A small-molecule ligand and the protein it binds are described below.
Small molecule (SMILES): Nc1nc2c(ncn2[C@@H]2O[C@H](CO[P](=O)(O)O[P](=O)(O)NP(=O)(O)O)[C@@H](O)[C@H]2O)c(=O)[nH]1

Sequence of chain 1.J:
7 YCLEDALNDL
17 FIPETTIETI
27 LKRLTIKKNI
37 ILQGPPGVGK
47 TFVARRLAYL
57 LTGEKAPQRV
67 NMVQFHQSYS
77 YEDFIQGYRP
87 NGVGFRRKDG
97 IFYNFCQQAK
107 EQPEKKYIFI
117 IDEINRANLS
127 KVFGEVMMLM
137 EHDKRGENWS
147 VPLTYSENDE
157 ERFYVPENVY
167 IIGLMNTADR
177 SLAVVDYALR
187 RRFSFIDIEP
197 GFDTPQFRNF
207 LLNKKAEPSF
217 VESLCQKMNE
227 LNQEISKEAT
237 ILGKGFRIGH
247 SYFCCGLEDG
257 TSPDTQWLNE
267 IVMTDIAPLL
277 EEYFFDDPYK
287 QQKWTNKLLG

Sequence of chain 1.I:
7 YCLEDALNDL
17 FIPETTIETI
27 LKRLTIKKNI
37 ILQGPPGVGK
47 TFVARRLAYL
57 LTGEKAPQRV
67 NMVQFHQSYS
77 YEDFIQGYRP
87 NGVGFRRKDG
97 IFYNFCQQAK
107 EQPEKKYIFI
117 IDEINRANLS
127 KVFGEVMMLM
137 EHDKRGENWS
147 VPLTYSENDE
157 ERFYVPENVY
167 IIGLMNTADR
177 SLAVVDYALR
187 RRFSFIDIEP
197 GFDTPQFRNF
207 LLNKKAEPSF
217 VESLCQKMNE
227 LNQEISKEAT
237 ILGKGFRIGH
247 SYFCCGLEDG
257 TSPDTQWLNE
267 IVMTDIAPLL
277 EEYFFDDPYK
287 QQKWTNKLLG

Binding-site contacts:
Ligand atom C4' contacts residue SER247 of chain 1.I at 3.1 Å.
Ligand atom N3B contacts residue ARG187 of chain 1.J at 3.4 Å (salt-bridge).
Ligand atom O1A contacts residue THR47 of chain 1.I at 2.7 Å (h-bond).
Ligand atom O1G contacts residue PRO42 of chain 1.I at 3.2 Å.
Ligand atom O2A contacts residue THR47 of chain 1.I at 3.3 Å.
Ligand atom O2G contacts residue ARG188 of chain 1.J at 2.6 Å (salt-bridge).
Ligand atom O2' contacts residue PHE48 of chain 1.I at 3.0 Å.
Ligand atom N1 contacts residue ASP15 of chain 1.I at 3.2 Å (salt-bridge).
Ligand atom C3' contacts residue ASP139 of chain 1.J at 3.2 Å.
Ligand atom O3G contacts residue MG1 of chain 1.AA at 2.0 Å.
Ligand atom O2B contacts residue THR47 of chain 1.I at 2.2 Å (h-bond).
Ligand atom O3G contacts residue GLU119 of chain 1.I at 3.2 Å (salt-bridge).
Ligand atom O3A contacts residue GLY45 of chain 1.I at 3.3 Å (h-bond).
Ligand atom O1G contacts residue LYS46 of chain 1.I at 2.5 Å (salt-bridge).
Ligand atom O2A contacts residue MG1 of chain 1.AA at 3.1 Å.
Ligand atom O1A contacts residue LYS46 of chain 1.I at 3.1 Å (salt-bridge).
Ligand atom PB contacts residue MG1 of chain 1.AA at 2.5 Å.
Ligand atom O1A contacts residue PHE48 of chain 1.I at 2.5 Å (h-bond).
Ligand atom O4' contacts residue SER247 of chain 1.I at 3.1 Å (h-bond).
Ligand atom C4 contacts residue PHE48 of chain 1.I at 3.5 Å (hydrophobic).
Ligand atom O1A contacts residue GLY45 of chain 1.I at 2.9 Å.
Ligand atom O2A contacts residue LYS140 of chain 1.J at 2.7 Å (salt-bridge).
Ligand atom O3' contacts residue CYS251 of chain 1.I at 3.2 Å (h-bond).
Ligand atom N3 contacts residue CYS250 of chain 1.I at 3.3 Å (h-bond).
Ligand atom C5 contacts residue PHE48 of chain 1.I at 3.5 Å (hydrophobic).
Ligand atom N3 contacts residue PHE48 of chain 1.I at 3.5 Å.
Ligand atom O3' contacts residue ASP139 of chain 1.J at 3.1 Å (salt-bridge).
Ligand atom O2B contacts residue MG1 of chain 1.AA at 2.0 Å.
Ligand atom C8 contacts residue HIS246 of chain 1.I at 3.4 Å.
Ligand atom O6 contacts residue ASP15 of chain 1.I at 3.1 Å (salt-bridge).
Ligand atom O1B contacts residue LYS46 of chain 1.I at 2.4 Å (salt-bridge).
Ligand atom O6 contacts residue LEU16 of chain 1.I at 3.3 Å.
Ligand atom O3G contacts residue ARG188 of chain 1.J at 3.1 Å (salt-bridge).
Ligand atom N3B contacts residue MG1 of chain 1.AA at 2.2 Å.
Ligand atom O2G contacts residue PRO42 of chain 1.I at 3.2 Å.
Ligand atom O6 contacts residue PHE17 of chain 1.I at 2.8 Å (h-bond).
Ligand atom PG contacts residue ARG188 of chain 1.J at 3.4 Å.
Ligand atom N7 contacts residue HIS246 of chain 1.I at 3.0 Å (h-bond).
Ligand atom PG contacts residue MG1 of chain 1.AA at 2.5 Å.
Ligand atom N2 contacts residue ASP15 of chain 1.I at 3.0 Å (salt-bridge).